Binding-site contacts:
Ligand atom C2 contacts residue TYR102 of chain 1.C at 3.3 Å (hydrophobic).
Ligand atom C9 contacts residue SER176 of chain 1.B at 3.4 Å.
Ligand atom O13 contacts residue TRP64 of chain 1.B at 2.9 Å.
Ligand atom C4 contacts residue ARG195 of chain 1.C at 3.0 Å.
Ligand atom C22 contacts residue TYR204 of chain 1.C at 3.2 Å (hydrophobic).
Ligand atom C8 contacts residue SER176 of chain 1.B at 3.8 Å.
Ligand atom C21 contacts residue SER155 of chain 1.C at 3.8 Å.
Ligand atom O28 contacts residue TRP64 of chain 1.B at 3.5 Å.
Ligand atom C20 contacts residue TYR204 of chain 1.C at 3.8 Å (hydrophobic).
Ligand atom C21 contacts residue TYR102 of chain 1.C at 3.3 Å (hydrophobic).
Ligand atom O19 contacts residue TYR204 of chain 1.C at 3.8 Å.
Ligand atom C22 contacts residue TYR158 of chain 1.C at 3.0 Å (hydrophobic).
Ligand atom C4 contacts residue ASP206 of chain 1.C at 3.5 Å.
Ligand atom C13 contacts residue TYR102 of chain 1.C at 3.4 Å (hydrophobic).
Ligand atom C19 contacts residue TYR204 of chain 1.C at 3.4 Å (hydrophobic).
Ligand atom O19 contacts residue TRP156 of chain 1.C at 3.2 Å (h-bond).
Ligand atom C37 contacts residue GLN125 of chain 1.B at 3.2 Å.
Ligand atom C29 contacts residue TYR197 of chain 1.C at 3.7 Å (hydrophobic).
Ligand atom C3 contacts residue ASP206 of chain 1.C at 3.5 Å.
Ligand atom C2 contacts residue TYR197 of chain 1.C at 3.6 Å (hydrophobic).
Ligand atom O8 contacts residue TRP64 of chain 1.B at 3.2 Å.
Ligand atom C23 contacts residue TRP156 of chain 1.C at 3.5 Å (hydrophobic).
Ligand atom C3 contacts residue TYR197 of chain 1.C at 3.8 Å (hydrophobic).
Ligand atom N23 contacts residue TRP156 of chain 1.C at 3.1 Å (h-bond).
Ligand atom C25 contacts residue TRP156 of chain 1.C at 2.7 Å (hydrophobic).
Ligand atom O11 contacts residue TYR102 of chain 1.C at 3.1 Å.
Ligand atom C24 contacts residue LEU127 of chain 1.B at 3.7 Å (hydrophobic).
Ligand atom C5 contacts residue ARG195 of chain 1.C at 3.2 Å.
Ligand atom O14 contacts residue TYR102 of chain 1.C at 3.4 Å.
Ligand atom C33 contacts residue TYR204 of chain 1.C at 3.3 Å (hydrophobic).
Ligand atom C29 contacts residue TRP64 of chain 1.B at 3.3 Å (hydrophobic).
Ligand atom C3 contacts residue ARG195 of chain 1.C at 3.4 Å.
Ligand atom C24 contacts residue TRP156 of chain 1.C at 3.3 Å (hydrophobic).
Ligand atom O11 contacts residue LYS152 of chain 1.C at 3.6 Å.
Ligand atom C39 contacts residue CYS199 of chain 1.C at 3.8 Å (hydrophobic).
Ligand atom O35 contacts residue GLN125 of chain 1.B at 3.6 Å (h-bond).
Ligand atom O8 contacts residue SER176 of chain 1.B at 2.9 Å (h-bond).
Ligand atom C1 contacts residue TYR102 of chain 1.C at 3.3 Å (hydrophobic).
Ligand atom C22 contacts residue TRP156 of chain 1.C at 3.5 Å (hydrophobic).
Ligand atom O27 contacts residue LEU127 of chain 1.B at 2.8 Å.

The small molecule below binds the protein below.
Small molecule (SMILES): CCN1C[C@]2(COC(=O)c3ccccc3N3C(=O)C[C@H](C)C3=O)CC[C@H](OC)[C@@]34[C@@H]5C[C@H]6[C@H](OC)[C@@H]5[C@](O)(C[C@@H]6OC)[C@@](O)([C@@H](OC)[C@H]23)[C@@H]14

Sequence of chain 1.B:
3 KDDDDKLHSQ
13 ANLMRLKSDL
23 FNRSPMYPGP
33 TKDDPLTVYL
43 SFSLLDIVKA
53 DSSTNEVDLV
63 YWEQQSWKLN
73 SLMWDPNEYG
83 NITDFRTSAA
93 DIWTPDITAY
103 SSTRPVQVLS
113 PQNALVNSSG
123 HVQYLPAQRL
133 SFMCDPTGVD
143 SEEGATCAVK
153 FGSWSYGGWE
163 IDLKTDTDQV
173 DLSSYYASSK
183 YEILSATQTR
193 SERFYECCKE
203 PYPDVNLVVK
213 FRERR

Sequence of chain 1.C:
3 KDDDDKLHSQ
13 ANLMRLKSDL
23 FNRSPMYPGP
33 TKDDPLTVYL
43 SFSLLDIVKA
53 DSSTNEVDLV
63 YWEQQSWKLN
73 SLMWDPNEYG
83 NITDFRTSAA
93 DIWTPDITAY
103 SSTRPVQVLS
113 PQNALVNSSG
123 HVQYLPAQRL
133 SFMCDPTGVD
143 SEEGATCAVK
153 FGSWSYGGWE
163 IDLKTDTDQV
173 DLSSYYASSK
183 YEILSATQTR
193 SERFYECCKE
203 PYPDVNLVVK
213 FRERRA